Binding-site contacts:
Ligand atom O6 contacts residue SER223 of chain 1.C at 3.4 Å.
Ligand atom C5 contacts residue ARG220 of chain 1.C at 4.2 Å.
Ligand atom C2 contacts residue ARG220 of chain 1.C at 4.0 Å.
Ligand atom O6 contacts residue TYR226 of chain 1.C at 3.5 Å.
Ligand atom C3 contacts residue TYR226 of chain 1.C at 3.8 Å (hydrophobic).
Ligand atom O7 contacts residue ASN275 of chain 1.C at 3.0 Å (h-bond).
Ligand atom O5 contacts residue TYR261 of chain 1.C at 3.9 Å.
Ligand atom C8 contacts residue SER272 of chain 1.C at 3.6 Å.
Ligand atom O5 contacts residue ASN275 of chain 1.C at 2.3 Å (h-bond).
Ligand atom C6 contacts residue TYR261 of chain 1.C at 3.4 Å (hydrophobic).
Ligand atom C7 contacts residue SER272 of chain 1.C at 3.8 Å.
Ligand atom C7 contacts residue ALA222 of chain 1.C at 3.8 Å (hydrophobic).
Ligand atom C7 contacts residue ASN275 of chain 1.C at 3.2 Å.
Ligand atom C1 contacts residue ARG220 of chain 1.C at 3.4 Å.
Ligand atom C1 contacts residue SER272 of chain 1.C at 3.8 Å.
Ligand atom C8 contacts residue LEU273 of chain 1.C at 3.5 Å (hydrophobic).
Ligand atom C4 contacts residue ASN275 of chain 1.C at 4.2 Å.
Ligand atom O2 contacts residue GLN221 of chain 1.C at 3.5 Å (h-bond).
Ligand atom O4 contacts residue SER223 of chain 1.C at 3.5 Å (h-bond).
Ligand atom C1 contacts residue TYR226 of chain 1.C at 4.1 Å (hydrophobic).
Ligand atom O7 contacts residue TYR226 of chain 1.C at 3.1 Å.
Ligand atom C5 contacts residue ASN275 of chain 1.C at 3.6 Å.
Ligand atom C3 contacts residue SER272 of chain 1.C at 4.0 Å.
Ligand atom O6 contacts residue ARG220 of chain 1.C at 4.0 Å.
Ligand atom O7 contacts residue ALA222 of chain 1.C at 3.5 Å.
Ligand atom C6 contacts residue TYR226 of chain 1.C at 4.0 Å (hydrophobic).
Ligand atom C3 contacts residue ASN275 of chain 1.C at 3.7 Å.
Ligand atom O4 contacts residue ALA222 of chain 1.C at 3.3 Å.
Ligand atom O5 contacts residue ARG220 of chain 1.C at 3.0 Å (salt-bridge).
Ligand atom C2 contacts residue SER272 of chain 1.C at 3.8 Å.
Ligand atom O3 contacts residue TYR226 of chain 1.C at 4.0 Å.
Ligand atom N2 contacts residue ASN275 of chain 1.C at 2.9 Å (h-bond).
Ligand atom C2 contacts residue GLN221 of chain 1.C at 4.2 Å.
Ligand atom O2 contacts residue ARG220 of chain 1.C at 3.5 Å (salt-bridge).
Ligand atom C1 contacts residue ASN275 of chain 1.C at 1.4 Å.
Ligand atom C5 contacts residue TYR261 of chain 1.C at 3.9 Å (hydrophobic).
Ligand atom N2 contacts residue SER272 of chain 1.C at 3.0 Å (h-bond).
Ligand atom O3 contacts residue ALA222 of chain 1.C at 3.2 Å.
Ligand atom C2 contacts residue ASN275 of chain 1.C at 2.4 Å.
Ligand atom O4 contacts residue GLN221 of chain 1.C at 3.8 Å.

The protein below binds the small molecule below.
Small molecule (SMILES): CC(=O)N[C@H]1[C@H](O[C@H]2[C@H](O)[C@@H](NC(C)=O)CO[C@@H]2CO)O[C@H](CO)[C@@H](O[C@@H]2O[C@H](CO[C@H]3O[C@H](CO)[C@@H](O)[C@H](O[C@H]4O[C@H](CO)[C@@H](O)[C@H](O)[C@@H]4O)[C@@H]3O)[C@@H](O)[C@H](O[C@H]3O[C@H](CO)[C@@H](O)[C@H](O)[C@@H]3O)[C@@H]2O)[C@@H]1O

Sequence of chain 1.C:
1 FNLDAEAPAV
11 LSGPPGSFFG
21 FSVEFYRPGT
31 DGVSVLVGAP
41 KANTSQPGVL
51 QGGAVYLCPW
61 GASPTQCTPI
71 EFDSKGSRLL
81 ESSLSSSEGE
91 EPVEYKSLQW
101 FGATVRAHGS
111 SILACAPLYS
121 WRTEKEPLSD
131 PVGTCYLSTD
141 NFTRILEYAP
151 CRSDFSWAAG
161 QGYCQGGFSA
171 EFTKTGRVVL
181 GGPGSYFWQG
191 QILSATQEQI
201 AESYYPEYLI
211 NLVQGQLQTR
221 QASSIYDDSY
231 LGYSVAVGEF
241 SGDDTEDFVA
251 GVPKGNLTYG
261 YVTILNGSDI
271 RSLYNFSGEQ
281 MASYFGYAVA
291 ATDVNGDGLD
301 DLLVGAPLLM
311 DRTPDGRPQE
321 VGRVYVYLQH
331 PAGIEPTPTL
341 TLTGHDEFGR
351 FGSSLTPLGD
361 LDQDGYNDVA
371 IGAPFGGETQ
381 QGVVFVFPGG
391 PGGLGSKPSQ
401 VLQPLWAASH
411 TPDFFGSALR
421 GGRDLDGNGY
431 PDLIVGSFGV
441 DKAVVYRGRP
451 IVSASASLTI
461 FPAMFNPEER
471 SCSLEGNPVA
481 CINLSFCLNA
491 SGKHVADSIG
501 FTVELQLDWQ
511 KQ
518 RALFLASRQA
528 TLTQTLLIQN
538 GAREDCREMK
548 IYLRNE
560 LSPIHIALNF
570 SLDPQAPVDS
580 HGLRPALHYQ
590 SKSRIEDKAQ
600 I